Binding-site contacts:
Ligand atom C24 contacts residue THR52 of chain 1.BA at 3.8 Å.
Ligand atom C10 contacts residue GLY47 of chain 1.BA at 3.5 Å.
Ligand atom O8 contacts residue SER48 of chain 1.BA at 3.8 Å.
Ligand atom O8 contacts residue ALA49 of chain 1.BA at 3.0 Å (h-bond).
Ligand atom C21 contacts residue LYS33 of chain 1.BA at 3.8 Å.
Ligand atom O28 contacts residue THR1 of chain 1.BA at 2.4 Å (h-bond).
Ligand atom C3 contacts residue THR22 of chain 1.BA at 3.4 Å.
Ligand atom B26 contacts residue LYS33 of chain 1.BA at 3.8 Å.
Ligand atom C25 contacts residue THR20 of chain 1.BA at 3.5 Å.
Ligand atom C23 contacts residue GLY47 of chain 1.BA at 3.7 Å.
Ligand atom C3 contacts residue THR20 of chain 1.BA at 3.9 Å.
Ligand atom C21 contacts residue GLY47 of chain 1.BA at 3.8 Å.
Ligand atom O28 contacts residue GLY47 of chain 1.BA at 3.1 Å (h-bond).
Ligand atom N1 contacts residue ALA49 of chain 1.BA at 3.9 Å.
Ligand atom C10 contacts residue THR21 of chain 1.BA at 3.9 Å.
Ligand atom O19 contacts residue THR21 of chain 1.BA at 3.1 Å (h-bond).
Ligand atom N20 contacts residue THR1 of chain 1.BA at 3.7 Å.
Ligand atom C21 contacts residue THR1 of chain 1.BA at 2.4 Å.
Ligand atom C14 contacts residue GLY47 of chain 1.BA at 3.9 Å.
Ligand atom C13 contacts residue GLY47 of chain 1.BA at 3.6 Å.
Ligand atom B26 contacts residue THR1 of chain 1.BA at 1.4 Å.
Ligand atom N1 contacts residue SER118 of chain 1.V at 3.6 Å.
Ligand atom N4 contacts residue THR22 of chain 1.BA at 2.6 Å (h-bond).
Ligand atom C22 contacts residue GLY47 of chain 1.BA at 3.8 Å.
Ligand atom O27 contacts residue THR1 of chain 1.BA at 2.3 Å (h-bond).
Ligand atom C24 contacts residue ARG45 of chain 1.BA at 3.4 Å.
Ligand atom C22 contacts residue LYS33 of chain 1.BA at 3.9 Å.
Ligand atom C5 contacts residue HIS114 of chain 1.V at 3.8 Å.
Ligand atom C18 contacts residue GLY47 of chain 1.BA at 3.6 Å.
Ligand atom N9 contacts residue THR21 of chain 1.BA at 3.2 Å (h-bond).
Ligand atom C22 contacts residue THR1 of chain 1.BA at 2.8 Å.
Ligand atom O28 contacts residue SER46 of chain 1.BA at 3.9 Å.
Ligand atom C17 contacts residue THR21 of chain 1.BA at 3.9 Å.
Ligand atom C5 contacts residue THR22 of chain 1.BA at 3.6 Å.
Ligand atom C11 contacts residue THR21 of chain 1.BA at 3.5 Å.
Ligand atom C22 contacts residue ARG45 of chain 1.BA at 3.9 Å.
Ligand atom N20 contacts residue GLY47 of chain 1.BA at 2.8 Å (h-bond).
Ligand atom C6 contacts residue SER118 of chain 1.V at 3.3 Å.
Ligand atom C3 contacts residue THR21 of chain 1.BA at 3.2 Å.
Ligand atom O19 contacts residue THR20 of chain 1.BA at 3.5 Å.

Sequence of chain 1.V:
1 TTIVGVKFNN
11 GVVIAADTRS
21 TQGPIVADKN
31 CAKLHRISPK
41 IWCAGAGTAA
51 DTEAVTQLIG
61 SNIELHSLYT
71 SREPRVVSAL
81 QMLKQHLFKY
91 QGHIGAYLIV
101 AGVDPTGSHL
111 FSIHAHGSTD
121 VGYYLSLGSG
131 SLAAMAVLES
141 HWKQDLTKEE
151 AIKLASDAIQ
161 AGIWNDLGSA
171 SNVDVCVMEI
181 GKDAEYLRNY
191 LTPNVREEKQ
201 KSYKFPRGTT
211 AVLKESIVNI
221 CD

Sequence of chain 1.BA:
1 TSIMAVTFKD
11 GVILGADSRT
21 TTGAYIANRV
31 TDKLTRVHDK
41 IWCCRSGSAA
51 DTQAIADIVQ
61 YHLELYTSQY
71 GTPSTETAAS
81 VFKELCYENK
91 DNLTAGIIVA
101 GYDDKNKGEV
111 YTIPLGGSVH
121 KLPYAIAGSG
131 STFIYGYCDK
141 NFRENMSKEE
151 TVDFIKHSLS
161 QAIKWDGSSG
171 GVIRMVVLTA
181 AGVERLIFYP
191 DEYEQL

A small-molecule ligand and the protein it binds are described below.
Small molecule (SMILES): CC(C)C[C@H](NC(=O)[C@H](Cc1ccccc1)NC(=O)c1cnccn1)B(O)O